Sequence of chain 1.B:
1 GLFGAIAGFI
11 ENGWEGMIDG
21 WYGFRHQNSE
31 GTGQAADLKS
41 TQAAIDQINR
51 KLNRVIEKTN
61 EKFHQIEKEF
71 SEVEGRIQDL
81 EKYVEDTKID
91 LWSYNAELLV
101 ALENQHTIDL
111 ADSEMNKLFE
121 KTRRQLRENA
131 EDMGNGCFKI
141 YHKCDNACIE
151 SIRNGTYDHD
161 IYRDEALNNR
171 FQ

Binding-site contacts:
Ligand atom C5 contacts residue ASN154 of chain 1.B at 3.7 Å.
Ligand atom O5 contacts residue THR156 of chain 1.B at 4.3 Å.
Ligand atom O6 contacts residue ALA147 of chain 1.B at 3.5 Å (h-bond).
Ligand atom O5 contacts residue ALA147 of chain 1.B at 4.2 Å.
Ligand atom C5 contacts residue GLU150 of chain 1.B at 4.2 Å.
Ligand atom O5 contacts residue ASN154 of chain 1.B at 2.4 Å (h-bond).
Ligand atom C6 contacts residue GLU150 of chain 1.B at 4.0 Å.
Ligand atom C1 contacts residue GLU150 of chain 1.B at 3.9 Å.
Ligand atom O5 contacts residue GLU150 of chain 1.B at 3.1 Å.
Ligand atom C5 contacts residue SER151 of chain 1.B at 4.1 Å.
Ligand atom C3 contacts residue ASN154 of chain 1.B at 3.8 Å.
Ligand atom C2 contacts residue THR156 of chain 1.B at 4.3 Å.
Ligand atom C7 contacts residue ASN154 of chain 1.B at 3.4 Å.
Ligand atom N2 contacts residue ASN154 of chain 1.B at 2.9 Å (h-bond).
Ligand atom C6 contacts residue ALA147 of chain 1.B at 3.2 Å (hydrophobic).
Ligand atom C4 contacts residue ASN154 of chain 1.B at 4.2 Å.
Ligand atom C6 contacts residue SER151 of chain 1.B at 4.1 Å.
Ligand atom C2 contacts residue ASN154 of chain 1.B at 2.5 Å.
Ligand atom C5 contacts residue ALA147 of chain 1.B at 4.2 Å (hydrophobic).
Ligand atom O6 contacts residue SER151 of chain 1.B at 4.5 Å.
Ligand atom C1 contacts residue THR156 of chain 1.B at 3.5 Å.
Ligand atom O7 contacts residue ASN154 of chain 1.B at 3.1 Å (h-bond).
Ligand atom O5 contacts residue SER151 of chain 1.B at 3.2 Å (h-bond).
Ligand atom O6 contacts residue GLU150 of chain 1.B at 3.3 Å.
Ligand atom N2 contacts residue THR156 of chain 1.B at 4.1 Å.
Ligand atom C1 contacts residue ASN154 of chain 1.B at 1.5 Å.
Ligand atom C1 contacts residue SER151 of chain 1.B at 3.5 Å.

A small-molecule ligand and the protein it binds are described below.
Small molecule (SMILES): CC(=O)N[C@@H]1[C@@H](O)[C@H](O)[C@@H](CO)O[C@H]1O